Sequence of chain 1.B:
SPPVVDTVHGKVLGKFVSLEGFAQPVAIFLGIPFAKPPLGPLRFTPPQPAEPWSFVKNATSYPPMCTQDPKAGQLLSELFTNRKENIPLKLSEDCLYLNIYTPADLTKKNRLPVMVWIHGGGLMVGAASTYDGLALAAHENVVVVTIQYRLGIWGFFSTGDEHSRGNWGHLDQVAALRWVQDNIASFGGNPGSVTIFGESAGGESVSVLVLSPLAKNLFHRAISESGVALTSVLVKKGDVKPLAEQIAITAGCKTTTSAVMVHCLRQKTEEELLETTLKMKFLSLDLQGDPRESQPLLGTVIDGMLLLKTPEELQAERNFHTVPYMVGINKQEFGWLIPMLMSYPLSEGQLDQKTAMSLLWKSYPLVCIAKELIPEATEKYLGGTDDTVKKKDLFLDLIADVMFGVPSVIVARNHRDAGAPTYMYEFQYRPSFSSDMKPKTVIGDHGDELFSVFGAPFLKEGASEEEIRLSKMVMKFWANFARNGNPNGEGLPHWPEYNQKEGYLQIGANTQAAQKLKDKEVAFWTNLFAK

Sequence of chain 1.C:
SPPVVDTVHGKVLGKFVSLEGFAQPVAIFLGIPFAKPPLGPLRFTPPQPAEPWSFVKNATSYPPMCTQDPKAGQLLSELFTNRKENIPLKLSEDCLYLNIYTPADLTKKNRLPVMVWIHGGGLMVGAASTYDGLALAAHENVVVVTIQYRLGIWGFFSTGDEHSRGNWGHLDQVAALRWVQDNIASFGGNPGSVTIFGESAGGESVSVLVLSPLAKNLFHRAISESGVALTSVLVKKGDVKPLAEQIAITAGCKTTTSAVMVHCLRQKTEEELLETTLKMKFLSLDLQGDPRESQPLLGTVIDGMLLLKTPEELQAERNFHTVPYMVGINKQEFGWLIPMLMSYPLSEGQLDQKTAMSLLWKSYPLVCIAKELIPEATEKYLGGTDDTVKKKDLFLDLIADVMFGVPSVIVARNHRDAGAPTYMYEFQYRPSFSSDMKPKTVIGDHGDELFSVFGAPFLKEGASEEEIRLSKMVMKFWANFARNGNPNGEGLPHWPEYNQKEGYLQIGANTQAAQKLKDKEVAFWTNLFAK

Binding-site contacts:
Ligand atom N5 contacts residue TYR100 of chain 1.B at 3.6 Å.
Ligand atom C3 contacts residue GLY34 of chain 1.B at 3.4 Å.
Ligand atom C1 contacts residue THR63 of chain 1.B at 3.7 Å.
Ligand atom O1B contacts residue SER64 of chain 1.B at 3.2 Å (h-bond).
Ligand atom C10 contacts residue TYR100 of chain 1.B at 2.8 Å (hydrophobic).
Ligand atom O8 contacts residue ASN61 of chain 1.B at 3.8 Å.
Ligand atom O4 contacts residue TYR100 of chain 1.B at 3.5 Å.
Ligand atom C11 contacts residue SER261 of chain 1.C at 3.6 Å.
Ligand atom O2 contacts residue GLY34 of chain 1.B at 2.2 Å (h-bond).
Ligand atom O6 contacts residue ASN61 of chain 1.B at 3.7 Å.
Ligand atom C2 contacts residue LEU33 of chain 1.B at 3.6 Å (hydrophobic).
Ligand atom O4 contacts residue PRO67 of chain 1.B at 3.2 Å.
Ligand atom O2 contacts residue LEU33 of chain 1.B at 3.6 Å (h-bond).
Ligand atom O6 contacts residue SER64 of chain 1.B at 3.5 Å (h-bond).
Ligand atom O1A contacts residue LEU33 of chain 1.B at 2.1 Å (h-bond).
Ligand atom O1B contacts residue ASN61 of chain 1.B at 2.9 Å (h-bond).
Ligand atom C9 contacts residue ASN61 of chain 1.B at 3.6 Å.
Ligand atom O9 contacts residue ASP164 of chain 1.C at 3.4 Å (salt-bridge).
Ligand atom O7 contacts residue LYS60 of chain 1.B at 3.5 Å.
Ligand atom O1B contacts residue LEU33 of chain 1.B at 2.9 Å (h-bond).
Ligand atom C2 contacts residue SER64 of chain 1.B at 3.6 Å.
Ligand atom O1B contacts residue THR63 of chain 1.B at 2.7 Å (h-bond).
Ligand atom C1 contacts residue ALA62 of chain 1.B at 3.5 Å (hydrophobic).
Ligand atom O4 contacts residue PRO66 of chain 1.B at 3.2 Å.
Ligand atom C3 contacts residue SER64 of chain 1.B at 3.3 Å.
Ligand atom C11 contacts residue THR260 of chain 1.C at 3.0 Å.
Ligand atom C3 contacts residue PRO66 of chain 1.B at 3.7 Å (hydrophobic).
Ligand atom C9 contacts residue LYS60 of chain 1.B at 3.2 Å.
Ligand atom C8 contacts residue ASN61 of chain 1.B at 3.1 Å.
Ligand atom C1 contacts residue LEU33 of chain 1.B at 2.6 Å (hydrophobic).
Ligand atom C11 contacts residue ASP97 of chain 1.B at 3.4 Å.
Ligand atom O1A contacts residue GLY34 of chain 1.B at 2.8 Å (h-bond).
Ligand atom O1A contacts residue SER64 of chain 1.B at 2.1 Å (h-bond).
Ligand atom C1 contacts residue SER64 of chain 1.B at 2.8 Å.
Ligand atom C11 contacts residue TYR100 of chain 1.B at 3.0 Å (hydrophobic).
Ligand atom O1B contacts residue ALA62 of chain 1.B at 2.6 Å.
Ligand atom O10 contacts residue TYR100 of chain 1.B at 2.5 Å (h-bond).
Ligand atom O7 contacts residue GLY34 of chain 1.B at 3.6 Å (h-bond).
Ligand atom C2 contacts residue GLY34 of chain 1.B at 3.4 Å.
Ligand atom C1 contacts residue GLY34 of chain 1.B at 3.5 Å.

A small-molecule ligand and the protein it binds are described below.
Small molecule (SMILES): CC(=O)N[C@H]1[C@H]([C@H](O)[C@H](O)CO)O[C@@](O)(C(=O)O)C[C@@H]1O